Binding-site contacts:
Ligand atom O6A contacts residue LEU62 of chain 2.F at 3.4 Å.
Ligand atom OAH contacts residue THR4 of chain 2.F at 3.7 Å.
Ligand atom O5 contacts residue ARG157 of chain 2.F at 3.8 Å.
Ligand atom C5 contacts residue HIS155 of chain 2.F at 4.0 Å.
Ligand atom C6 contacts residue LEU62 of chain 2.F at 3.5 Å (hydrophobic).
Ligand atom OAH contacts residue ASP3 of chain 2.F at 4.0 Å.
Ligand atom O3 contacts residue ALA158 of chain 2.F at 3.0 Å (h-bond).
Ligand atom C6 contacts residue SER93 of chain 2.F at 4.0 Å.
Ligand atom O6B contacts residue LYS156 of chain 2.F at 3.3 Å.
Ligand atom OAF contacts residue THR4 of chain 2.F at 2.9 Å (h-bond).
Ligand atom O6A contacts residue HIS94 of chain 2.F at 3.2 Å (h-bond).
Ligand atom C3 contacts residue LYS156 of chain 2.F at 4.0 Å.
Ligand atom C2 contacts residue ALA158 of chain 2.F at 3.7 Å (hydrophobic).
Ligand atom C5 contacts residue LEU62 of chain 2.F at 3.8 Å (hydrophobic).
Ligand atom O6A contacts residue HIS155 of chain 2.F at 3.8 Å.
Ligand atom C6 contacts residue HIS94 of chain 2.F at 3.9 Å.
Ligand atom C4 contacts residue LYS156 of chain 2.F at 4.0 Å.
Ligand atom OBI contacts residue LYS156 of chain 2.F at 4.0 Å.
Ligand atom O6A contacts residue SER93 of chain 2.F at 3.2 Å.
Ligand atom O4 contacts residue SER93 of chain 2.F at 3.0 Å (h-bond).
Ligand atom OAF contacts residue ARG157 of chain 2.F at 2.8 Å (salt-bridge).
Ligand atom OAH contacts residue LEU2 of chain 2.F at 2.8 Å (h-bond).
Ligand atom SAG contacts residue ARG157 of chain 2.F at 3.6 Å (salt-bridge).
Ligand atom OAF contacts residue ALA158 of chain 2.F at 3.3 Å.
Ligand atom O5B contacts residue LYS156 of chain 2.F at 3.3 Å.
Ligand atom C3 contacts residue ALA158 of chain 2.F at 4.0 Å (hydrophobic).
Ligand atom O5 contacts residue LYS156 of chain 2.F at 3.4 Å.
Ligand atom O3 contacts residue ARG157 of chain 2.F at 3.3 Å (salt-bridge).
Ligand atom OAH contacts residue ARG157 of chain 2.F at 3.1 Å (salt-bridge).
Ligand atom O6B contacts residue HIS155 of chain 2.F at 3.3 Å (h-bond).
Ligand atom O3 contacts residue LYS156 of chain 2.F at 3.0 Å.
Ligand atom SAG contacts residue THR4 of chain 2.F at 3.9 Å.
Ligand atom O4 contacts residue HIS155 of chain 2.F at 3.5 Å (h-bond).
Ligand atom O6B contacts residue HIS94 of chain 2.F at 4.0 Å.
Ligand atom C6 contacts residue HIS155 of chain 2.F at 3.4 Å.
Ligand atom O5 contacts residue HIS155 of chain 2.F at 3.6 Å.
Ligand atom O6B contacts residue ARG157 of chain 2.F at 3.3 Å (salt-bridge).
Ligand atom O6B contacts residue LEU62 of chain 2.F at 4.0 Å.
Ligand atom O4 contacts residue LYS156 of chain 2.F at 3.5 Å.
Ligand atom C3 contacts residue ARG157 of chain 2.F at 3.7 Å.

A protein and the small-molecule ligand that binds it are described below.
Small molecule (SMILES): O=C(O)[C@@H]1O[C@H](O[C@H]2[C@@H](OS(=O)(=O)O)O[C@@H](O)[C@H](NS(=O)(=O)O)[C@H]2O)[C@@H](OS(=O)(=O)O)[C@H](O)[C@@H]1O

Sequence of chain 2.F:
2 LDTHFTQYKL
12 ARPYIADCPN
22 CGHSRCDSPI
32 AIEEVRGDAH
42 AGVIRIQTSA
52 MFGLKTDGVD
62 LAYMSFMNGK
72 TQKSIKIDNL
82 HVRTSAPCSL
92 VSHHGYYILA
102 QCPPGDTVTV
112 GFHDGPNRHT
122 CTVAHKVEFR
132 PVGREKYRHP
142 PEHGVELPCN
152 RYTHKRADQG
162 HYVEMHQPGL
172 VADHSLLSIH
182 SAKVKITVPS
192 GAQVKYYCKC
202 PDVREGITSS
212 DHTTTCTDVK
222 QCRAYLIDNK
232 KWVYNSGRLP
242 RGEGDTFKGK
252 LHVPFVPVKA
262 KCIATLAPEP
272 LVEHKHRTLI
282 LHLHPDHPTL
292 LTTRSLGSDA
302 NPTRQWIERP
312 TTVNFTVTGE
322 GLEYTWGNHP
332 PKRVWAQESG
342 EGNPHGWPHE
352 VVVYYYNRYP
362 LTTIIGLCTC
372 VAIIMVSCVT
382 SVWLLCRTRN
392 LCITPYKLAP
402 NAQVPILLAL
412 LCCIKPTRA